Sequence of chain 1.A:
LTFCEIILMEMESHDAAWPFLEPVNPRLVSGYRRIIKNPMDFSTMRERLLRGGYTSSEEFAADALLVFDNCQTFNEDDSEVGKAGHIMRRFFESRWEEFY

The small molecule below binds the protein below.
Small molecule (SMILES): CC(=O)c1cccc(Oc2ncccn2)c1

Binding-site contacts:
Ligand atom C14 contacts residue GLU27 of chain 1.A at 3.7 Å.
Ligand atom C05 contacts residue VAL29 of chain 1.A at 3.9 Å (hydrophobic).
Ligand atom O03 contacts residue ASN80 of chain 1.A at 2.8 Å (h-bond).
Ligand atom C13 contacts residue GLU27 of chain 1.A at 3.4 Å.
Ligand atom C06 contacts residue VAL86 of chain 1.A at 4.0 Å (hydrophobic).
Ligand atom C02 contacts residue ASN80 of chain 1.A at 3.6 Å.
Ligand atom C15 contacts residue PRO24 of chain 1.A at 3.9 Å (hydrophobic).
Ligand atom C02 contacts residue VAL29 of chain 1.A at 3.7 Å (hydrophobic).
Ligand atom C07 contacts residue VAL34 of chain 1.A at 3.8 Å (hydrophobic).
Ligand atom C13 contacts residue VAL29 of chain 1.A at 4.2 Å (hydrophobic).
Ligand atom C04 contacts residue VAL86 of chain 1.A at 3.8 Å (hydrophobic).
Ligand atom C08 contacts residue PHE79 of chain 1.A at 4.1 Å (hydrophobic).
Ligand atom N16 contacts residue PRO24 of chain 1.A at 3.8 Å.
Ligand atom O03 contacts residue CYS76 of chain 1.A at 4.3 Å.
Ligand atom C01 contacts residue VAL86 of chain 1.A at 4.1 Å (hydrophobic).
Ligand atom O03 contacts residue PHE79 of chain 1.A at 4.2 Å.
Ligand atom N12 contacts residue VAL29 of chain 1.A at 4.1 Å.
Ligand atom O03 contacts residue TYR37 of chain 1.A at 3.7 Å.
Ligand atom C05 contacts residue PRO24 of chain 1.A at 3.8 Å (hydrophobic).
Ligand atom C11 contacts residue PRO24 of chain 1.A at 3.9 Å (hydrophobic).
Ligand atom C04 contacts residue ASN80 of chain 1.A at 4.1 Å.
Ligand atom C02 contacts residue VAL86 of chain 1.A at 3.7 Å (hydrophobic).
Ligand atom O03 contacts residue VAL86 of chain 1.A at 4.0 Å.
Ligand atom C14 contacts residue PRO24 of chain 1.A at 3.8 Å (hydrophobic).
Ligand atom C01 contacts residue VAL29 of chain 1.A at 3.7 Å (hydrophobic).
Ligand atom C01 contacts residue PHE25 of chain 1.A at 3.6 Å (hydrophobic).
Ligand atom N12 contacts residue PRO24 of chain 1.A at 3.6 Å (h-bond).
Ligand atom C14 contacts residue TRP23 of chain 1.A at 3.8 Å (hydrophobic).
Ligand atom C07 contacts residue VAL86 of chain 1.A at 4.2 Å (hydrophobic).
Ligand atom N16 contacts residue TRP23 of chain 1.A at 3.9 Å.
Ligand atom C13 contacts residue PRO24 of chain 1.A at 3.5 Å (hydrophobic).
Ligand atom C13 contacts residue PRO28 of chain 1.A at 4.2 Å (hydrophobic).
Ligand atom C09 contacts residue PHE79 of chain 1.A at 3.9 Å (hydrophobic).
Ligand atom C01 contacts residue PRO24 of chain 1.A at 3.2 Å (hydrophobic).
Ligand atom C08 contacts residue VAL34 of chain 1.A at 3.8 Å (hydrophobic).
Ligand atom C09 contacts residue ASN80 of chain 1.A at 3.8 Å.
Ligand atom C04 contacts residue VAL29 of chain 1.A at 3.7 Å (hydrophobic).
Ligand atom C15 contacts residue TRP23 of chain 1.A at 3.2 Å (hydrophobic).
Ligand atom O03 contacts residue VAL29 of chain 1.A at 4.3 Å.
Ligand atom C05 contacts residue VAL86 of chain 1.A at 4.0 Å (hydrophobic).